Sequence of chain 1.B:
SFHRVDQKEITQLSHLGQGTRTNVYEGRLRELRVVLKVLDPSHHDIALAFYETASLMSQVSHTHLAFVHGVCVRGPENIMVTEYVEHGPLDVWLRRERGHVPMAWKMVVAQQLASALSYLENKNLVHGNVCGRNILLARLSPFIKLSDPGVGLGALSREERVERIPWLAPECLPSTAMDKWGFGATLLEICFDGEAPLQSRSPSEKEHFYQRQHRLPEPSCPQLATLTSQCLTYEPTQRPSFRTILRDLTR

Binding-site contacts:
Ligand atom C24 contacts residue GLU136 of chain 1.B at 3.4 Å.
Ligand atom O1 contacts residue LYS90 of chain 1.B at 3.4 Å (salt-bridge).
Ligand atom C11 contacts residue VAL138 of chain 1.B at 3.5 Å (hydrophobic).
Ligand atom C15 contacts residue GLU139 of chain 1.B at 3.4 Å.
Ligand atom C24 contacts residue THR135 of chain 1.B at 3.2 Å.
Ligand atom N2 contacts residue VAL88 of chain 1.B at 3.6 Å.
Ligand atom C24 contacts residue ALA119 of chain 1.B at 3.6 Å (hydrophobic).
Ligand atom C9 contacts residue LEU189 of chain 1.B at 3.5 Å (hydrophobic).
Ligand atom C15 contacts residue VAL138 of chain 1.B at 3.4 Å (hydrophobic).
Ligand atom C14 contacts residue GLY141 of chain 1.B at 3.4 Å.
Ligand atom C13 contacts residue LEU189 of chain 1.B at 3.3 Å (hydrophobic).
Ligand atom O2 contacts residue LEU189 of chain 1.B at 3.5 Å.
Ligand atom N2 contacts residue GLU136 of chain 1.B at 3.3 Å (salt-bridge).
Ligand atom N4 contacts residue GLU136 of chain 1.B at 2.8 Å (salt-bridge).
Ligand atom C8 contacts residue ARG186 of chain 1.B at 3.3 Å.
Ligand atom N4 contacts residue THR135 of chain 1.B at 3.4 Å (h-bond).
Ligand atom C22 contacts residue ARG186 of chain 1.B at 3.5 Å.
Ligand atom N2 contacts residue VAL138 of chain 1.B at 3.3 Å (h-bond).
Ligand atom C23 contacts residue ASN182 of chain 1.B at 3.2 Å.
Ligand atom O2 contacts residue SER206 of chain 1.B at 3.1 Å (h-bond).
Ligand atom C10 contacts residue LEU189 of chain 1.B at 3.6 Å (hydrophobic).
Ligand atom N5 contacts residue GLY141 of chain 1.B at 3.6 Å.
Ligand atom N7 contacts residue GLY46 of chain 1.B at 3.6 Å.
Ligand atom C19 contacts residue GLN45 of chain 1.B at 3.4 Å.
Ligand atom N5 contacts residue VAL138 of chain 1.B at 2.7 Å (h-bond).
Ligand atom O2 contacts residue LYS90 of chain 1.B at 2.8 Å (salt-bridge).
Ligand atom O3 contacts residue GLY141 of chain 1.B at 3.6 Å.
Ligand atom C8 contacts residue ASN187 of chain 1.B at 3.2 Å.
Ligand atom C15 contacts residue GLY141 of chain 1.B at 3.6 Å.
Ligand atom C20 contacts residue GLN45 of chain 1.B at 3.2 Å.
Ligand atom N3 contacts residue VAL88 of chain 1.B at 3.5 Å.
Ligand atom N3 contacts residue VAL138 of chain 1.B at 2.8 Å (h-bond).
Ligand atom N4 contacts residue LEU189 of chain 1.B at 3.5 Å.
Ligand atom C20 contacts residue ARG186 of chain 1.B at 3.3 Å.
Ligand atom O4 contacts residue THR47 of chain 1.B at 2.9 Å (h-bond).
Ligand atom O4 contacts residue GLY46 of chain 1.B at 3.4 Å.
Ligand atom C18 contacts residue GLY46 of chain 1.B at 3.5 Å.
Ligand atom C14 contacts residue VAL138 of chain 1.B at 3.5 Å (hydrophobic).
Ligand atom C19 contacts residue ARG186 of chain 1.B at 3.4 Å.
Ligand atom C23 contacts residue ARG223 of chain 1.B at 3.6 Å.

The protein below binds the small molecule below.
Small molecule (SMILES): CNC(=O)c1nnc(NC(=O)C2CC2)cc1Nc1cccc(-c2ccc(C(=O)N(C)C)nn2)c1OC